This small molecule binds to this protein.
Small molecule (SMILES): Nc1ccn([C@H]2C[C@H](O[P](=O)(O)OC[C@H]3O[C@@H](n4cnc5c(N)ncnc54)C[C@@H]3O)[C@@H](COP(=O)(O)O)O2)c(=O)n1

Sequence of chain 1.A:
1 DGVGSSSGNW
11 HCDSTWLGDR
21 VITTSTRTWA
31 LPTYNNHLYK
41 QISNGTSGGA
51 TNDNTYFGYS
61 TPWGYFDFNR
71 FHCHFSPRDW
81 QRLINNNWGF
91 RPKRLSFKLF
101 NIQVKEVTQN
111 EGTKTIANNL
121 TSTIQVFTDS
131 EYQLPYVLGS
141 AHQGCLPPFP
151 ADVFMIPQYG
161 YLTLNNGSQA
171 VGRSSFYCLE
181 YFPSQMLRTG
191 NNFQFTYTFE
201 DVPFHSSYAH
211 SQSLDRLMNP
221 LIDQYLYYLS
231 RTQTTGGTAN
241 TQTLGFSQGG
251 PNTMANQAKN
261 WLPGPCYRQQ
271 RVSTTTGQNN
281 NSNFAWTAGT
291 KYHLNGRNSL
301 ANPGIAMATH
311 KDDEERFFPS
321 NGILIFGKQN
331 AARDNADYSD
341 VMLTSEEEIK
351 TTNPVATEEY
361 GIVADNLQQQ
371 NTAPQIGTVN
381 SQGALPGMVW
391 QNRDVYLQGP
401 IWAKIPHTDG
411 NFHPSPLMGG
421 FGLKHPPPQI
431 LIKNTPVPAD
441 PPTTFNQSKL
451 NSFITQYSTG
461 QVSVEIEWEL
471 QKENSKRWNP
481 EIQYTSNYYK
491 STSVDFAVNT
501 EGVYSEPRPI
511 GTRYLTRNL

Binding-site contacts:
Ligand atom C6 contacts residue VAL202 of chain 23.A at 4.2 Å (hydrophobic).
Ligand atom C6 contacts residue PRO203 of chain 23.A at 4.0 Å (hydrophobic).
Ligand atom C4 contacts residue PRO203 of chain 23.A at 4.1 Å (hydrophobic).
Ligand atom N7 contacts residue HIS413 of chain 23.A at 4.1 Å.
Ligand atom C5 contacts residue PRO203 of chain 23.A at 4.0 Å (hydrophobic).
Ligand atom N7 contacts residue SER415 of chain 23.A at 4.0 Å.
Ligand atom C2 contacts residue VAL202 of chain 23.A at 4.2 Å (hydrophobic).
Ligand atom C6 contacts residue SER415 of chain 23.A at 4.1 Å.
Ligand atom C8 contacts residue HIS413 of chain 23.A at 3.8 Å.
Ligand atom N6 contacts residue GLY420 of chain 23.A at 3.7 Å.
Ligand atom C2 contacts residue GLY422 of chain 23.A at 3.3 Å.
Ligand atom N3 contacts residue ASP201 of chain 23.A at 4.1 Å.
Ligand atom C5 contacts residue ARG91 of chain 23.A at 4.1 Å.
Ligand atom C2' contacts residue PRO414 of chain 23.A at 3.8 Å (hydrophobic).
Ligand atom C4 contacts residue VAL202 of chain 23.A at 3.7 Å (hydrophobic).
Ligand atom N7 contacts residue ASN392 of chain 23.A at 4.2 Å.
Ligand atom C2 contacts residue PRO203 of chain 23.A at 3.9 Å (hydrophobic).
Ligand atom OP2 contacts residue ASP409 of chain 1.A at 3.2 Å (salt-bridge).
Ligand atom N6 contacts residue GLY422 of chain 23.A at 3.4 Å (h-bond).
Ligand atom C6 contacts residue PRO203 of chain 23.A at 4.0 Å (hydrophobic).
Ligand atom N1 contacts residue VAL202 of chain 23.A at 3.6 Å.
Ligand atom N4 contacts residue ASP201 of chain 23.A at 2.5 Å.
Ligand atom N1 contacts residue PRO203 of chain 23.A at 3.8 Å.
Ligand atom N4 contacts residue VAL202 of chain 23.A at 2.9 Å (h-bond).
Ligand atom C6 contacts residue GLY422 of chain 23.A at 3.8 Å.
Ligand atom N6 contacts residue SER415 of chain 23.A at 3.6 Å (h-bond).
Ligand atom N7 contacts residue PRO203 of chain 23.A at 4.2 Å.
Ligand atom C5 contacts residue PRO203 of chain 23.A at 3.9 Å (hydrophobic).
Ligand atom C5 contacts residue ASP201 of chain 23.A at 4.1 Å.
Ligand atom N1 contacts residue PRO203 of chain 23.A at 4.1 Å.
Ligand atom C2' contacts residue PRO203 of chain 23.A at 3.3 Å (hydrophobic).
Ligand atom C1' contacts residue PRO203 of chain 23.A at 4.1 Å (hydrophobic).
Ligand atom C4 contacts residue ASP201 of chain 23.A at 3.7 Å.
Ligand atom C5 contacts residue VAL202 of chain 23.A at 3.6 Å (hydrophobic).
Ligand atom N3 contacts residue PRO414 of chain 23.A at 4.2 Å.
Ligand atom C2' contacts residue HIS413 of chain 23.A at 3.8 Å.
Ligand atom N1 contacts residue GLY422 of chain 23.A at 3.0 Å (h-bond).
Ligand atom C4 contacts residue PRO203 of chain 23.A at 4.2 Å (hydrophobic).
Ligand atom N6 contacts residue PHE421 of chain 23.A at 3.9 Å.
Ligand atom C5 contacts residue SER415 of chain 23.A at 4.1 Å.

Sequence of chain 23.A:
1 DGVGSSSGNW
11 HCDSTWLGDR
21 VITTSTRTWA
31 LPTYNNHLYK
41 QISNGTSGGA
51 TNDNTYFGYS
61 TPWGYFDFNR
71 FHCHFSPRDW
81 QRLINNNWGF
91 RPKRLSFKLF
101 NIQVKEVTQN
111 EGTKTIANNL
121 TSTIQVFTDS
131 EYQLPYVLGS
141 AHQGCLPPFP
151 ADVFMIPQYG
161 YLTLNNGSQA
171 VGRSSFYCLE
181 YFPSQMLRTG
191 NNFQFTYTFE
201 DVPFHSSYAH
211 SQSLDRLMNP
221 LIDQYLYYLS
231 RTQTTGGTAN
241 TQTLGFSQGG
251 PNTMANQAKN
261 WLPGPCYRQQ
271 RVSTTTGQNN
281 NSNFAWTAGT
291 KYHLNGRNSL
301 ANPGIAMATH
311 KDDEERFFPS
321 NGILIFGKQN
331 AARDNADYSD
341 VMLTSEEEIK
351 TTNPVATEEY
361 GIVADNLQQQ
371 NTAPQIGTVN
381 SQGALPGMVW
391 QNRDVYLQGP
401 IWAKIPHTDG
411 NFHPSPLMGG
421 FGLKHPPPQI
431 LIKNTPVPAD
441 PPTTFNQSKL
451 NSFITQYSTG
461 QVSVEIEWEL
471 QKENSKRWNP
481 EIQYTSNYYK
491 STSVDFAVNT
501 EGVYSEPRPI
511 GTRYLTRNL